The small molecule below binds the protein below.
Small molecule (SMILES): Nc1ncnc2c1ncn2[C@@H]1O[C@H](COP(=O)=O)[C@@H](O[P](=O)(O)OC[C@H]2O[C@@H](n3ccc(=O)[nH]c3=O)[C@H](O)[C@@H]2O)[C@H]1O

Binding-site contacts:
Ligand atom N9 contacts residue TRP47 of chain 20.E at 4.0 Å.
Ligand atom O4' contacts residue GLU140 of chain 20.E at 4.1 Å.
Ligand atom C8 contacts residue GLU140 of chain 20.E at 4.1 Å.
Ligand atom O2' contacts residue GLU140 of chain 20.E at 3.0 Å (salt-bridge).
Ligand atom C2' contacts residue LYS143 of chain 20.E at 4.5 Å.
Ligand atom C6 contacts residue TRP47 of chain 20.E at 3.9 Å (hydrophobic).
Ligand atom N6 contacts residue TRP47 of chain 20.E at 4.2 Å.
Ligand atom O4' contacts residue TRP47 of chain 20.E at 4.0 Å.
Ligand atom C2' contacts residue GLU140 of chain 20.E at 3.5 Å.
Ligand atom C5 contacts residue TRP47 of chain 20.E at 4.0 Å (hydrophobic).
Ligand atom C2 contacts residue TRP47 of chain 20.E at 3.8 Å (hydrophobic).
Ligand atom N7 contacts residue LYS143 of chain 20.E at 3.7 Å.
Ligand atom C8 contacts residue TRP47 of chain 20.E at 4.0 Å (hydrophobic).
Ligand atom N1 contacts residue TRP47 of chain 20.E at 3.8 Å.
Ligand atom C4 contacts residue TRP47 of chain 20.E at 3.9 Å (hydrophobic).
Ligand atom OP1 contacts residue LYS45 of chain 39.F at 4.3 Å.
Ligand atom N7 contacts residue TRP47 of chain 20.E at 4.0 Å.
Ligand atom C1' contacts residue TRP47 of chain 20.E at 4.3 Å (hydrophobic).
Ligand atom C1' contacts residue GLU140 of chain 20.E at 3.2 Å.
Ligand atom N9 contacts residue LYS143 of chain 20.E at 3.8 Å.
Ligand atom N9 contacts residue GLU140 of chain 20.E at 4.1 Å.
Ligand atom O4' contacts residue LYS143 of chain 20.E at 4.2 Å.
Ligand atom N3 contacts residue TRP47 of chain 20.E at 3.9 Å.
Ligand atom C1' contacts residue LYS143 of chain 20.E at 4.0 Å.
Ligand atom C8 contacts residue LYS143 of chain 20.E at 2.8 Å.

Sequence of chain 39.F:
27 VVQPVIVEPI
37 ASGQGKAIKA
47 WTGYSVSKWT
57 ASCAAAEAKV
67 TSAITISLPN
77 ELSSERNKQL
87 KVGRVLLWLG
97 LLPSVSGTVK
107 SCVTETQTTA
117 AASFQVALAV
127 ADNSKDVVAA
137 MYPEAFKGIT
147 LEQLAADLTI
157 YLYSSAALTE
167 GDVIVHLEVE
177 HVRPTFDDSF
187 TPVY

Sequence of chain 20.E:
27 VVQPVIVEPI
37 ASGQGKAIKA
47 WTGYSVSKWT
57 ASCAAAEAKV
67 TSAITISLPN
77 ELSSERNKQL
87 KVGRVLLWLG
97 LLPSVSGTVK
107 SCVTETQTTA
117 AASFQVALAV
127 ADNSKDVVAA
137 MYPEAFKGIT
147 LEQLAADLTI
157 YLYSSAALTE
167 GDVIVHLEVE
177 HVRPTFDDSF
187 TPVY